Sequence of chain 1.KA:
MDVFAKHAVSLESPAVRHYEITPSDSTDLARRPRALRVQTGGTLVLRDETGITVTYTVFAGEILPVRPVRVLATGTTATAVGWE

Sequence of chain 1.MA:
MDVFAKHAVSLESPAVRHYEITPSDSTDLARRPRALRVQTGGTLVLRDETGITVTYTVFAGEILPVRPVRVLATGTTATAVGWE

Binding-site contacts:
Ligand atom CA contacts residue GLU12 of chain 1.OA at 3.3 Å.
Ligand atom O contacts residue PRO65 of chain 1.LA at 3.5 Å.
Ligand atom CG2 contacts residue ALA35 of chain 1.LA at 3.7 Å (hydrophobic).
Ligand atom CD2 contacts residue SER13 of chain 1.OA at 3.8 Å.
Ligand atom O contacts residue PRO65 of chain 1.OA at 3.8 Å.
Ligand atom N contacts residue GLU12 of chain 1.MA at 3.5 Å (salt-bridge).
Ligand atom N contacts residue GLU12 of chain 1.NA at 3.6 Å (salt-bridge).
Ligand atom CA contacts residue GLU12 of chain 1.MA at 3.3 Å.
Ligand atom N contacts residue GLU12 of chain 1.KA at 3.7 Å.
Ligand atom CB contacts residue PRO65 of chain 1.NA at 3.7 Å (hydrophobic).
Ligand atom CD1 contacts residue SER13 of chain 1.LA at 3.3 Å.
Ligand atom CB contacts residue SER13 of chain 1.NA at 3.5 Å.
Ligand atom CD1 contacts residue LEU11 of chain 1.MA at 3.7 Å (hydrophobic).
Ligand atom CD1 contacts residue SER13 of chain 1.NA at 3.8 Å.
Ligand atom C contacts residue GLU12 of chain 1.LA at 3.7 Å.
Ligand atom CD2 contacts residue PRO14 of chain 1.LA at 3.7 Å (hydrophobic).
Ligand atom CB contacts residue PRO14 of chain 1.LA at 3.7 Å (hydrophobic).
Ligand atom CG contacts residue ALA35 of chain 1.NA at 3.8 Å (hydrophobic).
Ligand atom CB contacts residue PRO14 of chain 1.KA at 3.8 Å (hydrophobic).
Ligand atom O contacts residue GLU12 of chain 1.LA at 3.3 Å (salt-bridge).
Ligand atom CB contacts residue PRO65 of chain 1.MA at 3.7 Å (hydrophobic).
Ligand atom CD2 contacts residue ALA15 of chain 1.OA at 3.5 Å (hydrophobic).
Ligand atom O contacts residue PRO65 of chain 1.KA at 3.4 Å.
Ligand atom O contacts residue PRO65 of chain 1.OA at 3.2 Å.
Ligand atom O contacts residue GLU12 of chain 1.OA at 2.7 Å (salt-bridge).
Ligand atom N contacts residue PRO65 of chain 1.MA at 3.8 Å.
Ligand atom CD2 contacts residue ALA35 of chain 1.NA at 3.8 Å (hydrophobic).
Ligand atom CD2 contacts residue PRO65 of chain 1.MA at 3.8 Å (hydrophobic).
Ligand atom O contacts residue LEU11 of chain 1.MA at 3.7 Å.
Ligand atom CG contacts residue SER13 of chain 1.OA at 3.7 Å.
Ligand atom CB contacts residue GLU12 of chain 1.KA at 3.2 Å.
Ligand atom CD2 contacts residue PRO65 of chain 1.LA at 3.6 Å (hydrophobic).
Ligand atom C contacts residue PRO65 of chain 1.OA at 3.8 Å (hydrophobic).
Ligand atom CG1 contacts residue PRO65 of chain 1.NA at 3.6 Å (hydrophobic).
Ligand atom CA contacts residue PRO65 of chain 1.LA at 3.7 Å (hydrophobic).
Ligand atom O contacts residue ILE63 of chain 1.LA at 3.5 Å.
Ligand atom CD1 contacts residue ALA35 of chain 1.KA at 3.7 Å (hydrophobic).
Ligand atom CD2 contacts residue LEU11 of chain 1.NA at 3.7 Å (hydrophobic).
Ligand atom CD1 contacts residue ALA35 of chain 1.MA at 3.7 Å (hydrophobic).
Ligand atom C contacts residue GLU12 of chain 1.OA at 3.4 Å.

Sequence of chain 1.NA:
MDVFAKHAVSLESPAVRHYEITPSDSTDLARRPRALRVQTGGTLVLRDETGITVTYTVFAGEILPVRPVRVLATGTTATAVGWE

Sequence of chain 1.OA:
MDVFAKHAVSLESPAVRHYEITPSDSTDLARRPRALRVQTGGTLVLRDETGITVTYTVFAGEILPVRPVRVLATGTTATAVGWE

This small molecule binds to this protein.
Small molecule (SMILES): CC[C@H](C)[C@H](N)C(=O)N[C@@H](C)C(=O)N[C@@H](CC(C)C)C(=O)NCC(=O)N[C@@H](CC(C)C)C(=O)NCC(=O)N[C@@H](CC(C)C)C(=O)NCC(=O)N[C@@H](CC(C)C)C(=O)N[C@@H](C)C=O

Sequence of chain 1.LA:
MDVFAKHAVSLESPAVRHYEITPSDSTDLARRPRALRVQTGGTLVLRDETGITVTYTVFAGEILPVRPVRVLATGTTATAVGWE